This protein binds this small molecule.
Small molecule (SMILES): CO[C@H]1/C=C\C=C(/C)C(=O)NC2=CC(=O)C(NCCCN(C)C)=C(C[C@@H](C)C[C@H](OC)[C@H](O)[C@@H](C)/C=C(\C)[C@@H]1OC(N)=O)C2=O

Sequence of chain 2.A:
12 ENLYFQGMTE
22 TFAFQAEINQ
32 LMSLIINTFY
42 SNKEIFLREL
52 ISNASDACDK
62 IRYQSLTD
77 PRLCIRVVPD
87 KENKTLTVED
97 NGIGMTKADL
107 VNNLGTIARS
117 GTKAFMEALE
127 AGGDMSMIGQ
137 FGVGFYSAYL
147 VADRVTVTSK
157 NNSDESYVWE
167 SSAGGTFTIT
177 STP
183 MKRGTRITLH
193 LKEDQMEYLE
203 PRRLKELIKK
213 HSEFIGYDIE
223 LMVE

Binding-site contacts:
Ligand atom CAD contacts residue ASP57 of chain 2.A at 3.8 Å.
Ligand atom OAK contacts residue GLY138 of chain 2.A at 3.4 Å (h-bond).
Ligand atom CAF contacts residue ILE99 of chain 2.A at 3.5 Å (hydrophobic).
Ligand atom CAS contacts residue ASN54 of chain 2.A at 3.5 Å.
Ligand atom NAI contacts residue ALA55 of chain 2.A at 3.7 Å.
Ligand atom NAZ contacts residue GLY138 of chain 2.A at 3.2 Å (h-bond).
Ligand atom CAQ contacts residue MET101 of chain 2.A at 3.7 Å (hydrophobic).
Ligand atom CAA contacts residue ILE189 of chain 2.A at 3.6 Å (hydrophobic).
Ligand atom CAT contacts residue ASP57 of chain 2.A at 3.5 Å.
Ligand atom CAF contacts residue ALA58 of chain 2.A at 3.7 Å (hydrophobic).
Ligand atom CBR contacts residue MET101 of chain 2.A at 3.8 Å (hydrophobic).
Ligand atom OAL contacts residue ASP57 of chain 2.A at 3.3 Å.
Ligand atom OAJ contacts residue ALA58 of chain 2.A at 3.4 Å.
Ligand atom OAJ contacts residue THR187 of chain 2.A at 3.5 Å (h-bond).
Ligand atom NAY contacts residue ASP57 of chain 2.A at 3.4 Å (salt-bridge).
Ligand atom CBH contacts residue GLY138 of chain 2.A at 3.9 Å.
Ligand atom OBA contacts residue ASN54 of chain 2.A at 3.8 Å.
Ligand atom CAC contacts residue LEU110 of chain 2.A at 3.7 Å (hydrophobic).
Ligand atom OAM contacts residue ARG115 of chain 2.A at 3.7 Å.
Ligand atom CAE contacts residue ASN109 of chain 2.A at 3.7 Å.
Ligand atom CAA contacts residue PHE141 of chain 2.A at 3.8 Å (hydrophobic).
Ligand atom CBE contacts residue GLY138 of chain 2.A at 3.8 Å.
Ligand atom OAN contacts residue LYS61 of chain 2.A at 3.5 Å.
Ligand atom OBC contacts residue ASN54 of chain 2.A at 3.6 Å.
Ligand atom CBL contacts residue GLY138 of chain 2.A at 3.7 Å.
Ligand atom CBG contacts residue PHE141 of chain 2.A at 3.8 Å (hydrophobic).
Ligand atom CBD contacts residue ALA58 of chain 2.A at 3.8 Å (hydrophobic).
Ligand atom CAC contacts residue GLY138 of chain 2.A at 3.8 Å.
Ligand atom CAD contacts residue ASN54 of chain 2.A at 3.5 Å.
Ligand atom CAA contacts residue MET101 of chain 2.A at 3.7 Å (hydrophobic).
Ligand atom NAI contacts residue ASP96 of chain 2.A at 2.8 Å (salt-bridge).
Ligand atom OAK contacts residue PHE141 of chain 2.A at 2.8 Å (h-bond).
Ligand atom OAM contacts residue GLY138 of chain 2.A at 2.9 Å (h-bond).
Ligand atom CBD contacts residue ASP96 of chain 2.A at 3.8 Å.
Ligand atom OAK contacts residue VAL139 of chain 2.A at 3.1 Å.
Ligand atom CAC contacts residue ASN109 of chain 2.A at 3.6 Å.
Ligand atom OAK contacts residue GLY140 of chain 2.A at 3.0 Å (h-bond).
Ligand atom CBG contacts residue GLY138 of chain 2.A at 3.2 Å.
Ligand atom CAF contacts residue ASP57 of chain 2.A at 3.7 Å.
Ligand atom CAW contacts residue ARG115 of chain 2.A at 3.6 Å.